This protein binds this small molecule.
Small molecule (SMILES): O=P(O)(O)C[C@H](O)Cn1cncn1

Sequence of chain 1.C:
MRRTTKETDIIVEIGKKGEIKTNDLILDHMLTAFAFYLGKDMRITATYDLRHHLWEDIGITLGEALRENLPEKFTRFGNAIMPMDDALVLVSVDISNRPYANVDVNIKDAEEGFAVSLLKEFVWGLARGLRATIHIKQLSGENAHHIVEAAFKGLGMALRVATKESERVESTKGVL

Binding-site contacts:
Ligand atom N1 contacts residue HIS145 of chain 1.C at 3.2 Å (h-bond).
Ligand atom O12 contacts residue LYS173 of chain 1.A at 2.7 Å (salt-bridge).
Ligand atom N2 contacts residue MET84 of chain 1.C at 3.3 Å.
Ligand atom C5 contacts residue HIS52 of chain 1.B at 3.2 Å.
Ligand atom C7 contacts residue MET84 of chain 1.C at 3.6 Å (hydrophobic).
Ligand atom C7 contacts residue GLU149 of chain 1.C at 3.1 Å.
Ligand atom O13 contacts residue MN1 of chain 1.I at 2.2 Å.
Ligand atom N1 contacts residue HIS53 of chain 1.B at 3.1 Å (h-bond).
Ligand atom N4 contacts residue MET84 of chain 1.C at 3.5 Å.
Ligand atom N1 contacts residue MET84 of chain 1.C at 3.3 Å.
Ligand atom O12 contacts residue ARG98 of chain 1.A at 2.7 Å (salt-bridge).
Ligand atom C5 contacts residue MET84 of chain 1.C at 3.5 Å (hydrophobic).
Ligand atom O11 contacts residue LYS153 of chain 1.C at 2.7 Å (salt-bridge).
Ligand atom C6 contacts residue MN1 of chain 1.I at 3.6 Å.
Ligand atom N4 contacts residue HIS52 of chain 1.B at 3.1 Å (h-bond).
Ligand atom O13 contacts residue GLU7 of chain 1.B at 2.8 Å (salt-bridge).
Ligand atom C7 contacts residue GLU7 of chain 1.B at 3.5 Å.
Ligand atom N4 contacts residue MN1 of chain 1.G at 2.3 Å.
Ligand atom O11 contacts residue ARG76 of chain 1.A at 3.1 Å (salt-bridge).
Ligand atom C5 contacts residue HIS145 of chain 1.C at 3.2 Å.
Ligand atom C7 contacts residue MN1 of chain 1.I at 3.2 Å.
Ligand atom N1 contacts residue GLU149 of chain 1.C at 3.3 Å (salt-bridge).
Ligand atom O11 contacts residue ARG98 of chain 1.A at 3.1 Å (salt-bridge).
Ligand atom C5 contacts residue MN1 of chain 1.G at 3.3 Å.
Ligand atom C8 contacts residue GLU149 of chain 1.C at 3.6 Å.
Ligand atom O13 contacts residue HIS29 of chain 1.C at 3.0 Å (h-bond).
Ligand atom C3 contacts residue MN1 of chain 1.G at 3.2 Å.
Ligand atom O10 contacts residue ARG76 of chain 1.A at 2.8 Å (salt-bridge).
Ligand atom O13 contacts residue GLU149 of chain 1.C at 2.9 Å (salt-bridge).
Ligand atom C3 contacts residue GLU56 of chain 1.B at 3.4 Å.
Ligand atom C6 contacts residue GLU7 of chain 1.B at 3.6 Å.
Ligand atom N4 contacts residue GLU56 of chain 1.B at 3.1 Å (salt-bridge).
Ligand atom C3 contacts residue MET84 of chain 1.C at 3.4 Å (hydrophobic).
Ligand atom C8 contacts residue GLU7 of chain 1.B at 3.6 Å.
Ligand atom O10 contacts residue SER171 of chain 1.A at 2.6 Å (h-bond).
Ligand atom O13 contacts residue HIS53 of chain 1.B at 3.4 Å (h-bond).
Ligand atom N2 contacts residue MN1 of chain 1.I at 3.3 Å.
Ligand atom N1 contacts residue MN1 of chain 1.I at 2.2 Å.
Ligand atom N4 contacts residue HIS146 of chain 1.C at 3.4 Å (h-bond).
Ligand atom C5 contacts residue MN1 of chain 1.I at 3.2 Å.

Sequence of chain 1.A:
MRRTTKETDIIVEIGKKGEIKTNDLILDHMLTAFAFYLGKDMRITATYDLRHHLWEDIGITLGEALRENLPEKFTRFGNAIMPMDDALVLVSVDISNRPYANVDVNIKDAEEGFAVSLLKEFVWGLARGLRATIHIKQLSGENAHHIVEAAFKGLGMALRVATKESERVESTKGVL

Sequence of chain 1.B:
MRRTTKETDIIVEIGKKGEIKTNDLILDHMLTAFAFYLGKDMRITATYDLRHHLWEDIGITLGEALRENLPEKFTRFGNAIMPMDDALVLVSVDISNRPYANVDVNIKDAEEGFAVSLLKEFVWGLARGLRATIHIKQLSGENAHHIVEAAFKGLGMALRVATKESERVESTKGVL